Sequence of chain 1.B:
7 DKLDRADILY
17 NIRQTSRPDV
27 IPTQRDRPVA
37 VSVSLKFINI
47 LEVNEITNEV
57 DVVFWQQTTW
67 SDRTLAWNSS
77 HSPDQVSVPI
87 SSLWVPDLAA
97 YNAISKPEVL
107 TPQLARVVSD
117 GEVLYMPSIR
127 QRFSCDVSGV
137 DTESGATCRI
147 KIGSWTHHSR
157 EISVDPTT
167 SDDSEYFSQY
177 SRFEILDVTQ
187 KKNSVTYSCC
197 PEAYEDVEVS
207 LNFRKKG

Binding-site contacts:
Ligand atom O5 contacts residue ASN74 of chain 1.B at 2.3 Å (h-bond).
Ligand atom N2 contacts residue ASN74 of chain 1.B at 2.9 Å (h-bond).
Ligand atom C6 contacts residue HIS77 of chain 1.B at 4.3 Å.
Ligand atom C1 contacts residue SER76 of chain 1.B at 3.6 Å.
Ligand atom C2 contacts residue ASN74 of chain 1.B at 2.5 Å.
Ligand atom C4 contacts residue ASN74 of chain 1.B at 4.2 Å.
Ligand atom C1 contacts residue ASN74 of chain 1.B at 1.4 Å.
Ligand atom C5 contacts residue SER76 of chain 1.B at 3.8 Å.
Ligand atom C7 contacts residue ASN74 of chain 1.B at 4.2 Å.
Ligand atom C3 contacts residue ASN74 of chain 1.B at 3.8 Å.
Ligand atom O5 contacts residue SER76 of chain 1.B at 3.9 Å.
Ligand atom C5 contacts residue ASN74 of chain 1.B at 3.5 Å.
Ligand atom O4 contacts residue SER76 of chain 1.B at 4.4 Å.

This small molecule binds to this protein.
Small molecule (SMILES): CC(=O)N[C@@H]1[C@@H](O)[C@H](O)[C@@H](CO)O[C@H]1O